Sequence of chain 1.B:
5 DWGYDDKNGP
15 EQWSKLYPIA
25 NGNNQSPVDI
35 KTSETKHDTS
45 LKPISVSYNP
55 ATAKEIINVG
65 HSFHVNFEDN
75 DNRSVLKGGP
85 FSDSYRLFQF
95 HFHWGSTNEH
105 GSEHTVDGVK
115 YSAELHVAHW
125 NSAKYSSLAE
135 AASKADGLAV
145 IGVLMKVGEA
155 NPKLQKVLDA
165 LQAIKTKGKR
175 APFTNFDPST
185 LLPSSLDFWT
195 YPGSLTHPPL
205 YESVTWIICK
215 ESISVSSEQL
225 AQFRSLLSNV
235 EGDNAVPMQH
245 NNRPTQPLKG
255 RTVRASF

The protein below binds the small molecule below.
Small molecule (SMILES): NS(=O)(=O)c1ccc(NC(=O)NCCNCc2ccc(F)cc2)cc1

Binding-site contacts:
Ligand atom O04 contacts residue ZN1 of chain 1.E at 3.1 Å.
Ligand atom O13 contacts residue HIS201 of chain 1.B at 3.4 Å.
Ligand atom C12 contacts residue HIS68 of chain 1.B at 3.8 Å.
Ligand atom C06 contacts residue GLN93 of chain 1.B at 4.1 Å.
Ligand atom S02 contacts residue ZN1 of chain 1.E at 3.0 Å.
Ligand atom O04 contacts residue TRP210 of chain 1.B at 3.7 Å.
Ligand atom N01 contacts residue HIS97 of chain 1.B at 3.2 Å (h-bond).
Ligand atom C24 contacts residue LEU132 of chain 1.B at 3.7 Å (hydrophobic).
Ligand atom N01 contacts residue ZN1 of chain 1.E at 1.9 Å.
Ligand atom C10 contacts residue HIS201 of chain 1.B at 3.5 Å.
Ligand atom S02 contacts residue HIS95 of chain 1.B at 3.9 Å.
Ligand atom O03 contacts residue SER198 of chain 1.B at 3.9 Å.
Ligand atom F23 contacts residue ALA136 of chain 1.B at 4.1 Å.
Ligand atom C06 contacts residue HIS95 of chain 1.B at 3.5 Å.
Ligand atom N01 contacts residue HIS95 of chain 1.B at 3.3 Å (h-bond).
Ligand atom C06 contacts residue LEU199 of chain 1.B at 4.0 Å (hydrophobic).
Ligand atom C10 contacts residue LEU199 of chain 1.B at 3.9 Å (hydrophobic).
Ligand atom N01 contacts residue THR200 of chain 1.B at 2.8 Å (h-bond).
Ligand atom O04 contacts residue HIS95 of chain 1.B at 3.4 Å.
Ligand atom F23 contacts residue LEU132 of chain 1.B at 4.1 Å.
Ligand atom N01 contacts residue HIS120 of chain 1.B at 3.4 Å (h-bond).
Ligand atom O04 contacts residue HIS120 of chain 1.B at 3.4 Å (h-bond).
Ligand atom O13 contacts residue HIS68 of chain 1.B at 3.2 Å.
Ligand atom O04 contacts residue VAL144 of chain 1.B at 3.5 Å.
Ligand atom O03 contacts residue LEU199 of chain 1.B at 3.1 Å.
Ligand atom O03 contacts residue THR200 of chain 1.B at 2.9 Å (h-bond).
Ligand atom C07 contacts residue GLN93 of chain 1.B at 3.5 Å.
Ligand atom C09 contacts residue HIS201 of chain 1.B at 3.2 Å.
Ligand atom F23 contacts residue LEU199 of chain 1.B at 4.0 Å.
Ligand atom C05 contacts residue LEU199 of chain 1.B at 3.8 Å (hydrophobic).
Ligand atom C05 contacts residue HIS95 of chain 1.B at 3.8 Å.
Ligand atom C08 contacts residue GLN93 of chain 1.B at 4.0 Å.
Ligand atom S02 contacts residue HIS120 of chain 1.B at 4.0 Å.
Ligand atom S02 contacts residue THR200 of chain 1.B at 4.0 Å.
Ligand atom C05 contacts residue ZN1 of chain 1.E at 4.0 Å.
Ligand atom F23 contacts residue PHE92 of chain 1.B at 4.1 Å.
Ligand atom F23 contacts residue LEU142 of chain 1.B at 3.6 Å.
Ligand atom C21 contacts residue LEU199 of chain 1.B at 3.8 Å (hydrophobic).
Ligand atom C25 contacts residue LEU132 of chain 1.B at 4.1 Å (hydrophobic).
Ligand atom O03 contacts residue TRP210 of chain 1.B at 3.5 Å.